Sequence of chain 1.F:
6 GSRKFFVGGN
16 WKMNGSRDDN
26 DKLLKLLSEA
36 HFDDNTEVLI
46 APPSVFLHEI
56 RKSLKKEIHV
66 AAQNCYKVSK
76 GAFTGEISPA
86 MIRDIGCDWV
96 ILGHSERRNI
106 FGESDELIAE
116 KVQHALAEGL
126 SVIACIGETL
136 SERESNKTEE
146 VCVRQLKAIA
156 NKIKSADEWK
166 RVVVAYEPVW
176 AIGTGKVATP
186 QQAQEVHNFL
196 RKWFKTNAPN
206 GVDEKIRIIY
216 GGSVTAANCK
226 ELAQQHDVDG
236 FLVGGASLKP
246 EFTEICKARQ

A protein and the small-molecule ligand that binds it are described below.
Small molecule (SMILES): O=C(O)COP(=O)(O)O

Binding-site contacts:
Ligand atom C2 contacts residue LYS17 of chain 1.F at 4.2 Å.
Ligand atom P contacts residue SER218 of chain 1.F at 3.7 Å.
Ligand atom O2P contacts residue GLY178 of chain 1.F at 3.0 Å (h-bond).
Ligand atom O2 contacts residue GLU172 of chain 1.F at 2.6 Å (salt-bridge).
Ligand atom O3P contacts residue SER218 of chain 1.F at 3.5 Å (h-bond).
Ligand atom O1 contacts residue ASN15 of chain 1.F at 4.2 Å.
Ligand atom O1 contacts residue LYS17 of chain 1.F at 2.8 Å (salt-bridge).
Ligand atom O2 contacts residue ASN15 of chain 1.F at 4.0 Å.
Ligand atom P contacts residue GLY240 of chain 1.F at 3.7 Å.
Ligand atom C2 contacts residue GLY217 of chain 1.F at 4.1 Å.
Ligand atom C1 contacts residue ILE177 of chain 1.F at 4.1 Å (hydrophobic).
Ligand atom O4P contacts residue GLY239 of chain 1.F at 3.6 Å.
Ligand atom O4P contacts residue GLY178 of chain 1.F at 4.0 Å.
Ligand atom O2 contacts residue HIS99 of chain 1.F at 3.1 Å (h-bond).
Ligand atom C1 contacts residue LYS17 of chain 1.F at 3.7 Å.
Ligand atom O2 contacts residue LEU237 of chain 1.F at 3.6 Å.
Ligand atom C2 contacts residue GLY239 of chain 1.F at 3.5 Å.
Ligand atom O2P contacts residue ALA176 of chain 1.F at 3.6 Å.
Ligand atom O3P contacts residue VAL238 of chain 1.F at 4.1 Å.
Ligand atom O1P contacts residue GLY239 of chain 1.F at 3.4 Å.
Ligand atom C2 contacts residue GLU172 of chain 1.F at 3.5 Å.
Ligand atom O1 contacts residue HIS99 of chain 1.F at 2.8 Å (h-bond).
Ligand atom C1 contacts residue GLU172 of chain 1.F at 3.2 Å.
Ligand atom P contacts residue GLY178 of chain 1.F at 3.9 Å.
Ligand atom O4P contacts residue LYS17 of chain 1.F at 4.2 Å.
Ligand atom P contacts residue GLY239 of chain 1.F at 3.7 Å.
Ligand atom O3P contacts residue VAL219 of chain 1.F at 4.1 Å.
Ligand atom O3P contacts residue GLY239 of chain 1.F at 3.0 Å (h-bond).
Ligand atom C2 contacts residue LEU237 of chain 1.F at 4.0 Å (hydrophobic).
Ligand atom O3P contacts residue GLY240 of chain 1.F at 3.6 Å (h-bond).
Ligand atom O1P contacts residue LYS17 of chain 1.F at 3.3 Å (salt-bridge).
Ligand atom O2P contacts residue ILE177 of chain 1.F at 3.5 Å.
Ligand atom C2 contacts residue ILE177 of chain 1.F at 4.2 Å (hydrophobic).
Ligand atom O1 contacts residue GLU172 of chain 1.F at 4.0 Å.
Ligand atom O2P contacts residue GLY217 of chain 1.F at 3.6 Å.
Ligand atom C1 contacts residue HIS99 of chain 1.F at 3.4 Å.
Ligand atom O1 contacts residue ILE177 of chain 1.F at 3.4 Å.
Ligand atom O2P contacts residue SER218 of chain 1.F at 2.7 Å (h-bond).
Ligand atom O4P contacts residue GLY240 of chain 1.F at 2.7 Å (h-bond).
Ligand atom O1P contacts residue ILE177 of chain 1.F at 3.7 Å.